The protein below binds the small molecule below.
Small molecule (SMILES): CC(=O)N[C@@H]1[C@@H](O)[C@H](O[C@@H]2O[C@H](CO)[C@H](O)[C@H](O[C@]3(C(=O)O)C[C@H](O)[C@@H](NC(C)=O)[C@H]([C@H](O)[C@H](O)CO)O3)[C@H]2O)[C@@H](CO)O[C@H]1O

Binding-site contacts:
Ligand atom C8 contacts residue TRP153 of chain 1.C at 4.0 Å (hydrophobic).
Ligand atom C8 contacts residue TYR98 of chain 1.C at 3.8 Å (hydrophobic).
Ligand atom C9 contacts residue HIS183 of chain 1.C at 3.4 Å.
Ligand atom C4 contacts residue GLN226 of chain 1.C at 4.0 Å.
Ligand atom O6 contacts residue LYS193 of chain 1.C at 4.0 Å.
Ligand atom C11 contacts residue ARG135 of chain 1.C at 3.9 Å.
Ligand atom C6 contacts residue GLN226 of chain 1.C at 3.9 Å.
Ligand atom O10 contacts residue LEU194 of chain 1.C at 3.1 Å.
Ligand atom N5 contacts residue ARG135 of chain 1.C at 3.1 Å (salt-bridge).
Ligand atom O1B contacts residue GLY137 of chain 1.C at 3.5 Å (h-bond).
Ligand atom C2 contacts residue GLN226 of chain 1.C at 3.8 Å.
Ligand atom C9 contacts residue LEU194 of chain 1.C at 4.1 Å (hydrophobic).
Ligand atom O1A contacts residue GLN226 of chain 1.C at 3.9 Å.
Ligand atom C1 contacts residue SER136 of chain 1.C at 3.9 Å.
Ligand atom O1B contacts residue GLN226 of chain 1.C at 3.2 Å (h-bond).
Ligand atom O9 contacts residue HIS183 of chain 1.C at 3.0 Å (h-bond).
Ligand atom C1 contacts residue GLN226 of chain 1.C at 3.4 Å.
Ligand atom C9 contacts residue TYR98 of chain 1.C at 3.5 Å (hydrophobic).
Ligand atom O8 contacts residue GLN226 of chain 1.C at 2.7 Å (h-bond).
Ligand atom O6 contacts residue GLU190 of chain 1.C at 2.7 Å (salt-bridge).
Ligand atom C10 contacts residue ARG135 of chain 1.C at 4.0 Å.
Ligand atom C7 contacts residue TRP153 of chain 1.C at 4.0 Å (hydrophobic).
Ligand atom O6 contacts residue GLN226 of chain 1.C at 3.2 Å (h-bond).
Ligand atom C9 contacts residue GLU190 of chain 1.C at 3.4 Å.
Ligand atom O7 contacts residue LEU194 of chain 1.C at 3.7 Å.
Ligand atom C6 contacts residue GLU190 of chain 1.C at 3.2 Å.
Ligand atom O9 contacts residue GLY228 of chain 1.C at 4.0 Å.
Ligand atom C5 contacts residue ARG135 of chain 1.C at 3.9 Å.
Ligand atom C8 contacts residue GLN226 of chain 1.C at 3.2 Å.
Ligand atom O9 contacts residue TYR98 of chain 1.C at 2.7 Å (h-bond).
Ligand atom C9 contacts residue TRP153 of chain 1.C at 3.9 Å (hydrophobic).
Ligand atom O8 contacts residue TYR98 of chain 1.C at 2.9 Å (h-bond).
Ligand atom C1 contacts residue GLY137 of chain 1.C at 3.9 Å.
Ligand atom O9 contacts residue GLU190 of chain 1.C at 3.1 Å (salt-bridge).
Ligand atom O8 contacts residue TRP153 of chain 1.C at 3.6 Å.
Ligand atom C4 contacts residue ARG135 of chain 1.C at 3.8 Å.
Ligand atom O1B contacts residue SER136 of chain 1.C at 2.7 Å (h-bond).
Ligand atom O1A contacts residue GLY137 of chain 1.C at 3.4 Å (h-bond).
Ligand atom O3 contacts residue GLN226 of chain 1.C at 3.2 Å (h-bond).
Ligand atom O4 contacts residue GLN226 of chain 1.C at 3.3 Å (h-bond).

Sequence of chain 1.C:
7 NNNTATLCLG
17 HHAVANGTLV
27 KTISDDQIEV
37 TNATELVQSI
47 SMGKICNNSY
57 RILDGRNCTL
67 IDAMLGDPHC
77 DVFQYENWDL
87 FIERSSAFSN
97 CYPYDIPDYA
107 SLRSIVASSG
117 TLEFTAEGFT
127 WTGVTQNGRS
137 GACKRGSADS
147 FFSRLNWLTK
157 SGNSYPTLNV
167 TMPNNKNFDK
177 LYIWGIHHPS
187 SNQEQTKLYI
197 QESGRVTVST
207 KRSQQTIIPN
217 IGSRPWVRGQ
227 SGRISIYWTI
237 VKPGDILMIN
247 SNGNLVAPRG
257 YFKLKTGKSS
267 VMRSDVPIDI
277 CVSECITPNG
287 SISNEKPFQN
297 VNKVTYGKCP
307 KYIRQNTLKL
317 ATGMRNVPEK